Sequence of chain 1.E:
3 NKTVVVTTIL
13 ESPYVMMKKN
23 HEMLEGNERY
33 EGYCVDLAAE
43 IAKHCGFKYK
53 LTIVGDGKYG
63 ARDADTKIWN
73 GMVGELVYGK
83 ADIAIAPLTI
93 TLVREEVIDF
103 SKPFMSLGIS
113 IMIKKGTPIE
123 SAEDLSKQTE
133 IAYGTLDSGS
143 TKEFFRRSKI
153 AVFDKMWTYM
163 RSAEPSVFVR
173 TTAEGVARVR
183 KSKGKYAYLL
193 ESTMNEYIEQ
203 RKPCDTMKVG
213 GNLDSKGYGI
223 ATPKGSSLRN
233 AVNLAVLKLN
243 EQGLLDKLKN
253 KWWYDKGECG

This small molecule binds to this protein.
Small molecule (SMILES): N[C@@H](CCC(=O)O)C(=O)O

Binding-site contacts:
Ligand atom CD contacts residue THR143 of chain 1.E at 3.2 Å.
Ligand atom N contacts residue TYR61 of chain 1.E at 4.1 Å.
Ligand atom CA contacts residue SER142 of chain 1.E at 3.3 Å.
Ligand atom OXT contacts residue ARG96 of chain 1.E at 2.8 Å (salt-bridge).
Ligand atom N contacts residue GLU193 of chain 1.E at 2.7 Å (salt-bridge).
Ligand atom CG contacts residue TYR61 of chain 1.E at 4.3 Å (hydrophobic).
Ligand atom OE1 contacts residue GLU193 of chain 1.E at 3.8 Å.
Ligand atom OE1 contacts residue THR143 of chain 1.E at 2.6 Å (h-bond).
Ligand atom CB contacts residue GLU193 of chain 1.E at 4.0 Å.
Ligand atom OE2 contacts residue GLY141 of chain 1.E at 3.6 Å.
Ligand atom OE2 contacts residue SER142 of chain 1.E at 3.2 Å (h-bond).
Ligand atom N contacts residue PRO89 of chain 1.E at 2.9 Å (h-bond).
Ligand atom CB contacts residue LEU138 of chain 1.E at 4.0 Å (hydrophobic).
Ligand atom O contacts residue TYR61 of chain 1.E at 3.5 Å.
Ligand atom CB contacts residue TYR61 of chain 1.E at 3.6 Å (hydrophobic).
Ligand atom OXT contacts residue SER142 of chain 1.E at 4.0 Å.
Ligand atom CA contacts residue TYR61 of chain 1.E at 4.1 Å (hydrophobic).
Ligand atom OE2 contacts residue THR143 of chain 1.E at 3.0 Å (h-bond).
Ligand atom O contacts residue ARG96 of chain 1.E at 2.8 Å (salt-bridge).
Ligand atom CA contacts residue THR91 of chain 1.E at 3.4 Å.
Ligand atom CG contacts residue LEU138 of chain 1.E at 3.6 Å (hydrophobic).
Ligand atom OXT contacts residue LEU90 of chain 1.E at 3.6 Å.
Ligand atom OE2 contacts residue LEU138 of chain 1.E at 4.1 Å.
Ligand atom O contacts residue GLY141 of chain 1.E at 3.3 Å.
Ligand atom N contacts residue THR91 of chain 1.E at 2.8 Å (h-bond).
Ligand atom C contacts residue ARG96 of chain 1.E at 3.4 Å.
Ligand atom CA contacts residue PRO89 of chain 1.E at 4.1 Å (hydrophobic).
Ligand atom OXT contacts residue TYR61 of chain 1.E at 3.6 Å.
Ligand atom N contacts residue SER142 of chain 1.E at 4.0 Å.
Ligand atom CA contacts residue GLU193 of chain 1.E at 3.3 Å.
Ligand atom CG contacts residue GLU193 of chain 1.E at 3.5 Å.
Ligand atom OXT contacts residue PRO89 of chain 1.E at 3.8 Å.
Ligand atom OXT contacts residue THR91 of chain 1.E at 2.9 Å (h-bond).
Ligand atom CD contacts residue GLU193 of chain 1.E at 3.9 Å.
Ligand atom C contacts residue THR91 of chain 1.E at 3.7 Å.
Ligand atom O contacts residue SER142 of chain 1.E at 2.9 Å (h-bond).
Ligand atom N contacts residue TYR220 of chain 1.E at 3.7 Å.
Ligand atom C contacts residue TYR61 of chain 1.E at 3.7 Å (hydrophobic).
Ligand atom C contacts residue SER142 of chain 1.E at 3.3 Å.
Ligand atom CD contacts residue LEU138 of chain 1.E at 3.9 Å (hydrophobic).